The small molecule below binds the protein below.
Small molecule (SMILES): C[C@@H]1O[C@@H](CC(=O)O)[C@@H](O)[C@H](O)[C@@H]1O

Binding-site contacts:
Ligand atom C1 contacts residue SER24 of chain 1.D at 3.9 Å.
Ligand atom O2 contacts residue SER23 of chain 1.D at 3.4 Å.
Ligand atom O4 contacts residue GLU96 of chain 1.D at 3.2 Å (salt-bridge).
Ligand atom C5 contacts residue SER23 of chain 1.D at 3.3 Å.
Ligand atom C4 contacts residue ASP97 of chain 1.D at 3.5 Å.
Ligand atom O4 contacts residue CA1 of chain 1.Q at 2.5 Å.
Ligand atom O3 contacts residue ASP100 of chain 1.D at 2.4 Å (salt-bridge).
Ligand atom C2 contacts residue CA1 of chain 1.P at 3.4 Å.
Ligand atom O3 contacts residue CA1 of chain 1.Q at 2.5 Å.
Ligand atom O3 contacts residue ASP102 of chain 1.D at 2.8 Å (salt-bridge).
Ligand atom C6 contacts residue ASP97 of chain 1.D at 3.9 Å.
Ligand atom O4 contacts residue ASP105 of chain 1.D at 3.3 Å (salt-bridge).
Ligand atom C3 contacts residue ASP105 of chain 1.D at 3.9 Å.
Ligand atom O4 contacts residue ASP97 of chain 1.D at 2.6 Å (salt-bridge).
Ligand atom C3 contacts residue CA1 of chain 1.P at 3.3 Å.
Ligand atom C4 contacts residue ASP105 of chain 1.D at 3.4 Å.
Ligand atom O3 contacts residue ASP105 of chain 1.D at 3.1 Å (salt-bridge).
Ligand atom C6 contacts residue DPP2 of chain 1.F at 2.4 Å.
Ligand atom O2 contacts residue GLY115 of chain 1.C at 2.5 Å (h-bond).
Ligand atom C5 contacts residue SER24 of chain 1.D at 3.9 Å.
Ligand atom C3 contacts residue ASP100 of chain 1.D at 3.2 Å.
Ligand atom C5 contacts residue ASP97 of chain 1.D at 3.8 Å.
Ligand atom C2 contacts residue GLY115 of chain 1.C at 3.4 Å.
Ligand atom O2 contacts residue ASN22 of chain 1.D at 3.0 Å (h-bond).
Ligand atom C3 contacts residue CA1 of chain 1.Q at 3.3 Å.
Ligand atom O4 contacts residue ASP100 of chain 1.D at 3.8 Å.
Ligand atom C1M contacts residue SER24 of chain 1.D at 3.7 Å.
Ligand atom O3 contacts residue CA1 of chain 1.P at 2.4 Å.
Ligand atom C4 contacts residue CA1 of chain 1.P at 3.7 Å.
Ligand atom O7A contacts residue DPP2 of chain 1.F at 2.2 Å (h-bond).
Ligand atom C1 contacts residue DPP2 of chain 1.F at 3.9 Å.
Ligand atom O5 contacts residue SER24 of chain 1.D at 2.9 Å (h-bond).
Ligand atom O2 contacts residue CA1 of chain 1.P at 2.5 Å.
Ligand atom C4 contacts residue CA1 of chain 1.Q at 3.2 Å.
Ligand atom O5 contacts residue DPP2 of chain 1.F at 3.5 Å (h-bond).
Ligand atom C1M contacts residue GLY115 of chain 1.C at 3.6 Å.
Ligand atom C7 contacts residue DPP2 of chain 1.F at 1.3 Å.
Ligand atom O5 contacts residue SER23 of chain 1.D at 3.5 Å (h-bond).
Ligand atom C5 contacts residue DPP2 of chain 1.F at 3.3 Å.
Ligand atom C4 contacts residue SER23 of chain 1.D at 3.4 Å.

Sequence of chain 1.C:
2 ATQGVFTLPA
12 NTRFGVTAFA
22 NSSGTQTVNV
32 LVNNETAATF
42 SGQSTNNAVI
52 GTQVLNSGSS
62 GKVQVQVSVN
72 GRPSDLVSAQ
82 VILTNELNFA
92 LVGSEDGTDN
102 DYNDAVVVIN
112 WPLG

Sequence of chain 1.D:
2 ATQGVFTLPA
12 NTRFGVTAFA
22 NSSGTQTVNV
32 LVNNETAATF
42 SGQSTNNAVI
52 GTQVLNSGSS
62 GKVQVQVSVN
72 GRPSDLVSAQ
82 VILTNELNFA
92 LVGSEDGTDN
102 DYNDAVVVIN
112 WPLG